Sequence of chain 1.C:
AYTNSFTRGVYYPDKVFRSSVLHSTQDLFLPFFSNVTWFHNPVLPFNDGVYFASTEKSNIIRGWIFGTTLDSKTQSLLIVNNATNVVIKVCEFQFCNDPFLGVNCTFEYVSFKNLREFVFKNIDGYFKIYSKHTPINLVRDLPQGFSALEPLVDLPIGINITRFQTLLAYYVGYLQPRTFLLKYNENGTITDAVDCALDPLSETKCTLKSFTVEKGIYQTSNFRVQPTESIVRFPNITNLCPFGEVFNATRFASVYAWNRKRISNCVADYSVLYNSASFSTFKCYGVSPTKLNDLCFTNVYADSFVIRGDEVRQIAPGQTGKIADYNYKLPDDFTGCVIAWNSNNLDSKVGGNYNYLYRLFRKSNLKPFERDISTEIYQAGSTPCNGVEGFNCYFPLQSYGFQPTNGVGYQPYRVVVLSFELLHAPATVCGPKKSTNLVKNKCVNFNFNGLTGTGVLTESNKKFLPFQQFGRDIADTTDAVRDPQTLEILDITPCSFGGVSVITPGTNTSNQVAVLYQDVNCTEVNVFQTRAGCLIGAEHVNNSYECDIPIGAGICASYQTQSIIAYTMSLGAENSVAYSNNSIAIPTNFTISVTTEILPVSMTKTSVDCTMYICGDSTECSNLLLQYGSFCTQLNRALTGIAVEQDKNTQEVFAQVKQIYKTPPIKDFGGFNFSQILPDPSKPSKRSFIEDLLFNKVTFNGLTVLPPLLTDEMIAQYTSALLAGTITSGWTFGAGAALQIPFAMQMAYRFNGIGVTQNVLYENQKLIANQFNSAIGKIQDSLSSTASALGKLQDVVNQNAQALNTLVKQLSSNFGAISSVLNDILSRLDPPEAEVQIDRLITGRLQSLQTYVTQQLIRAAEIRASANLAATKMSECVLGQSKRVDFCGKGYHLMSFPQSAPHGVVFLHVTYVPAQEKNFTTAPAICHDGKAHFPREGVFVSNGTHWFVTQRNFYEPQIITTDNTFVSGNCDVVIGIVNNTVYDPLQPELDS

A small-molecule ligand and the protein it binds are described below.
Small molecule (SMILES): CC(=O)N[C@@H]1[C@@H](O)[C@H](O)[C@@H](CO)O[C@H]1O

Binding-site contacts:
Ligand atom O7 contacts residue ASN603 of chain 1.C at 3.1 Å (h-bond).
Ligand atom C4 contacts residue ASN603 of chain 1.C at 4.3 Å.
Ligand atom C1 contacts residue ASN603 of chain 1.C at 1.4 Å.
Ligand atom O5 contacts residue ASN603 of chain 1.C at 2.4 Å (h-bond).
Ligand atom C5 contacts residue ASN603 of chain 1.C at 3.7 Å.
Ligand atom C2 contacts residue ASN603 of chain 1.C at 2.5 Å.
Ligand atom C7 contacts residue ASN603 of chain 1.C at 3.3 Å.
Ligand atom C3 contacts residue ASN603 of chain 1.C at 3.8 Å.
Ligand atom N2 contacts residue ASN603 of chain 1.C at 3.0 Å (h-bond).